The protein below binds the small molecule below.
Small molecule (SMILES): CC(C)=CCc1c(O)ccc(-c2coc3cc(O)cc(O)c3c2=O)c1O

Binding-site contacts:
Ligand atom O2 contacts residue MET293 of chain 1.B at 3.6 Å.
Ligand atom O4 contacts residue THR269 of chain 1.B at 2.8 Å (h-bond).
Ligand atom C19 contacts residue ILE312 of chain 1.B at 3.9 Å (hydrophobic).
Ligand atom C6 contacts residue ILE272 of chain 1.B at 3.9 Å (hydrophobic).
Ligand atom C13 contacts residue MET209 of chain 1.B at 3.7 Å (hydrophobic).
Ligand atom C1 contacts residue GLN305 of chain 1.B at 3.6 Å.
Ligand atom O4 contacts residue TYR265 of chain 1.B at 3.4 Å.
Ligand atom C10 contacts residue PHE276 of chain 1.B at 4.0 Å (hydrophobic).
Ligand atom O2 contacts residue PHE276 of chain 1.B at 3.7 Å.
Ligand atom C3 contacts residue ILE272 of chain 1.B at 3.9 Å (hydrophobic).
Ligand atom O6 contacts residue MET293 of chain 1.B at 3.8 Å.
Ligand atom C2 contacts residue THR269 of chain 1.B at 3.6 Å.
Ligand atom C9 contacts residue PHE308 of chain 1.B at 3.5 Å (hydrophobic).
Ligand atom C5 contacts residue ILE272 of chain 1.B at 3.8 Å (hydrophobic).
Ligand atom O1 contacts residue ASN257 of chain 1.B at 4.1 Å.
Ligand atom C6 contacts residue PHE308 of chain 1.B at 3.4 Å (hydrophobic).
Ligand atom C5 contacts residue PHE308 of chain 1.B at 3.8 Å (hydrophobic).
Ligand atom O1 contacts residue ILE272 of chain 1.B at 3.5 Å.
Ligand atom C15 contacts residue PHE276 of chain 1.B at 4.0 Å (hydrophobic).
Ligand atom O6 contacts residue PHE308 of chain 1.B at 3.2 Å.
Ligand atom C8 contacts residue ILE272 of chain 1.B at 3.8 Å (hydrophobic).
Ligand atom O4 contacts residue TRP268 of chain 1.B at 3.6 Å.
Ligand atom C1 contacts residue PHE308 of chain 1.B at 3.5 Å (hydrophobic).
Ligand atom O2 contacts residue PHE308 of chain 1.B at 3.8 Å.
Ligand atom O4 contacts residue ASN257 of chain 1.B at 3.8 Å.
Ligand atom C3 contacts residue ASN257 of chain 1.B at 4.0 Å.
Ligand atom C20 contacts residue ILE312 of chain 1.B at 3.6 Å (hydrophobic).
Ligand atom C2 contacts residue GLN305 of chain 1.B at 3.1 Å.
Ligand atom C8 contacts residue PHE308 of chain 1.B at 3.8 Å (hydrophobic).
Ligand atom O3 contacts residue GLN305 of chain 1.B at 2.9 Å (h-bond).
Ligand atom C4 contacts residue ASN257 of chain 1.B at 3.2 Å.
Ligand atom C1 contacts residue ILE272 of chain 1.B at 3.8 Å (hydrophobic).
Ligand atom C2 contacts residue ILE272 of chain 1.B at 3.7 Å (hydrophobic).
Ligand atom O5 contacts residue MET209 of chain 1.B at 3.6 Å.
Ligand atom C3 contacts residue THR269 of chain 1.B at 3.7 Å.
Ligand atom C14 contacts residue MET209 of chain 1.B at 3.9 Å (hydrophobic).
Ligand atom O1 contacts residue TYR95 of chain 1.B at 3.5 Å (h-bond).
Ligand atom O3 contacts residue PHE308 of chain 1.B at 3.6 Å.
Ligand atom C2 contacts residue PHE308 of chain 1.B at 4.0 Å (hydrophobic).
Ligand atom C7 contacts residue ILE272 of chain 1.B at 3.5 Å (hydrophobic).

Sequence of chain 1.B:
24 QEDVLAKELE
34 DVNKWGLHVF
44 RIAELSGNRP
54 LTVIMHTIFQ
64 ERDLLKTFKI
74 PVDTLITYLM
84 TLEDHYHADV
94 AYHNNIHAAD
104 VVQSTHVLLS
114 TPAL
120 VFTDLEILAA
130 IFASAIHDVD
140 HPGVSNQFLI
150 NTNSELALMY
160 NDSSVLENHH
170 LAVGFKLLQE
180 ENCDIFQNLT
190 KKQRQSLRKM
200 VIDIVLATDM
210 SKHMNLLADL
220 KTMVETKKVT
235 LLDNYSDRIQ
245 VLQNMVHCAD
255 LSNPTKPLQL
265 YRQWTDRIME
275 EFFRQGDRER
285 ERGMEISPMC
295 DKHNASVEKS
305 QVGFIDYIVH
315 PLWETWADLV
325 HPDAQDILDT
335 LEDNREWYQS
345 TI